Sequence of chain 59.B:
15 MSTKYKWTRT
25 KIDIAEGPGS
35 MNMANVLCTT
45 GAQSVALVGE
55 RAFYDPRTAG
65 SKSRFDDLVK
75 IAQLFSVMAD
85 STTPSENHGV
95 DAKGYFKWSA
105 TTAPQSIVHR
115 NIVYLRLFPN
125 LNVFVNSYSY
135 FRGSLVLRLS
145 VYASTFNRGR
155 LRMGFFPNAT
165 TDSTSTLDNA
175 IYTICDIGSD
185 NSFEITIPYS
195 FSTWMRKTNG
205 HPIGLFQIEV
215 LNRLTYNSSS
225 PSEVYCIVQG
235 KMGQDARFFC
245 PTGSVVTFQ

Binding-site contacts:
Ligand atom O4 contacts residue TRP21 of chain 59.B at 3.6 Å.
Ligand atom O4 contacts residue ARG68 of chain 56.B at 3.7 Å.
Ligand atom OP2 contacts residue ARG202 of chain 56.A at 2.5 Å (salt-bridge).
Ligand atom C4 contacts residue TRP21 of chain 59.B at 3.7 Å (hydrophobic).
Ligand atom P contacts residue ARG202 of chain 56.A at 3.8 Å.
Ligand atom C1' contacts residue ARG55 of chain 56.B at 3.4 Å.
Ligand atom C2 contacts residue ALA56 of chain 56.B at 3.7 Å (hydrophobic).
Ligand atom C1' contacts residue TRP21 of chain 59.B at 3.7 Å (hydrophobic).
Ligand atom N3 contacts residue ASN205 of chain 56.A at 3.7 Å.
Ligand atom C6 contacts residue TRP21 of chain 59.B at 3.3 Å (hydrophobic).
Ligand atom P contacts residue TYR19 of chain 58.B at 3.7 Å.
Ligand atom N2 contacts residue THR17 of chain 59.B at 3.8 Å.
Ligand atom O3' contacts residue TYR19 of chain 58.B at 3.0 Å (h-bond).
Ligand atom N2 contacts residue ARG55 of chain 56.B at 3.7 Å.
Ligand atom O6 contacts residue TYR58 of chain 56.B at 3.0 Å (h-bond).
Ligand atom C4 contacts residue ARG68 of chain 56.B at 3.7 Å.
Ligand atom O3' contacts residue ARG55 of chain 56.B at 3.6 Å.
Ligand atom O4 contacts residue ASN205 of chain 56.A at 3.4 Å (h-bond).
Ligand atom C2 contacts residue TRP21 of chain 59.B at 3.8 Å (hydrophobic).
Ligand atom O2' contacts residue THR17 of chain 59.B at 3.3 Å (h-bond).
Ligand atom C2' contacts residue ARG55 of chain 56.B at 3.6 Å.
Ligand atom O4' contacts residue TRP21 of chain 59.B at 3.6 Å.
Ligand atom C6 contacts residue TYR58 of chain 56.B at 3.5 Å (hydrophobic).
Ligand atom C5 contacts residue TRP21 of chain 59.B at 3.4 Å (hydrophobic).
Ligand atom O2 contacts residue TYR58 of chain 56.B at 3.8 Å.
Ligand atom N1 contacts residue ALA56 of chain 56.B at 3.2 Å (h-bond).
Ligand atom N1 contacts residue TRP21 of chain 59.B at 3.5 Å.
Ligand atom OP2 contacts residue THR17 of chain 59.B at 3.2 Å.
Ligand atom N3 contacts residue TRP21 of chain 59.B at 3.8 Å.
Ligand atom C5' contacts residue ARG202 of chain 56.A at 3.0 Å.
Ligand atom O2 contacts residue ARG55 of chain 56.B at 3.2 Å (salt-bridge).
Ligand atom OP1 contacts residue LYS18 of chain 58.B at 3.3 Å (salt-bridge).
Ligand atom O2' contacts residue ARG55 of chain 56.B at 2.7 Å (salt-bridge).
Ligand atom OP2 contacts residue MET15 of chain 59.B at 3.5 Å.
Ligand atom N2 contacts residue ALA56 of chain 56.B at 3.3 Å (h-bond).
Ligand atom O4' contacts residue CYS203 of chain 56.A at 3.5 Å (h-bond).
Ligand atom N1 contacts residue TYR58 of chain 56.B at 3.6 Å.
Ligand atom N3 contacts residue ARG55 of chain 56.B at 3.5 Å (salt-bridge).
Ligand atom OP1 contacts residue TYR19 of chain 58.B at 3.1 Å (h-bond).
Ligand atom O2' contacts residue TYR19 of chain 58.B at 3.4 Å.

Sequence of chain 56.A:
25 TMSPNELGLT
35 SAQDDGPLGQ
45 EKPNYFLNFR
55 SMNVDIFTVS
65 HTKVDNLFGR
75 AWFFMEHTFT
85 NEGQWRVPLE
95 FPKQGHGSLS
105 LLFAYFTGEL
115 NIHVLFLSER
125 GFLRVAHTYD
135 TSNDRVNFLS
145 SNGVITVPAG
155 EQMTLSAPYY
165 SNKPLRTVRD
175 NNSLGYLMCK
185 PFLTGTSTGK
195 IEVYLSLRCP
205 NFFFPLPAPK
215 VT

Sequence of chain 56.B:
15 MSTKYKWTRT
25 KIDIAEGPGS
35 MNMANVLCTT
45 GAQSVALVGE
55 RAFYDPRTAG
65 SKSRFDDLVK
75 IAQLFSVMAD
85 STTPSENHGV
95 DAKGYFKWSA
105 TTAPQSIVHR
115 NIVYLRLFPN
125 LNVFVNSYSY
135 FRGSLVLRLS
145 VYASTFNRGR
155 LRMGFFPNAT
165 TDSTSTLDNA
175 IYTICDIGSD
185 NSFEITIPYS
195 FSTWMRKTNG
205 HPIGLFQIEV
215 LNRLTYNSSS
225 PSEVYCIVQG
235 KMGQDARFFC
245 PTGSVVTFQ

Sequence of chain 58.B:
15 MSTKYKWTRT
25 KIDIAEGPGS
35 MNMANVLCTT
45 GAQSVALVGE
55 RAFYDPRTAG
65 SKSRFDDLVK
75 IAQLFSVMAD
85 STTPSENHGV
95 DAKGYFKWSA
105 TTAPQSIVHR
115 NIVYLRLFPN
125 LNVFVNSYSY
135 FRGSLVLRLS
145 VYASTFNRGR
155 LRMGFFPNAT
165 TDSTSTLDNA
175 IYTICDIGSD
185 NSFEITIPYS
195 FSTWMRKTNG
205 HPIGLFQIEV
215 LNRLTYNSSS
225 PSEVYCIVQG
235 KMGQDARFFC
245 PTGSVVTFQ

The protein below binds the small molecule below.
Small molecule (SMILES): Nc1nc(=O)c2ncn([C@@H]3O[C@H](CO)[C@@H](O[P](=O)(O)OC[C@H]4O[C@@H](n5ccc(=O)[nH]c5=O)[C@H](O)[C@@H]4O[P](=O)(O)OC[C@H]4O[C@@H](n5ccc(=O)[nH]c5=O)[C@H](O)[C@@H]4O[P](=O)(O)OC[C@H]4O[C@@H](n5ccc(=O)[nH]c5=O)[C@H](O)[C@@H]4O[P](=O)(O)OC[C@H]4O[C@@H](n5ccc(=O)[nH]c5=O)[C@H](O)[C@@H]4O[P](=O)(O)OC[C@H]4O[C@@H](n5ccc(=O)[nH]c5=O)[C@H](O)[C@@H]4O)[C@H]3O)c2[nH]1